Sequence of chain 1.B:
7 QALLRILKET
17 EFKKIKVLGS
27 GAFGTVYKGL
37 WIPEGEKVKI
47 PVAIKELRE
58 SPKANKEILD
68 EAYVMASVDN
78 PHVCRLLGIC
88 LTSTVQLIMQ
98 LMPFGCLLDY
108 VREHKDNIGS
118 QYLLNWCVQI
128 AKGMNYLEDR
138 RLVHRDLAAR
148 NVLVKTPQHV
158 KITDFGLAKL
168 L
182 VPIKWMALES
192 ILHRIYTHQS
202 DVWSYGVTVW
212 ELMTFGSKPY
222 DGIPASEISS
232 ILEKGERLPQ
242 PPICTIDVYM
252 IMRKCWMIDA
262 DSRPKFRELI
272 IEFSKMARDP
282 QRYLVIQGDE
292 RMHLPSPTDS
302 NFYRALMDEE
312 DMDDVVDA

A small-molecule ligand and the protein it binds are described below.
Small molecule (SMILES): Nc1ncnc2c1ncn2[C@@H]1O[C@H](CO[P](=O)(O)O[P](=O)(O)NP(=O)(O)O)[C@@H](O)[C@H]1O

Binding-site contacts:
Ligand atom O1A contacts residue LYS51 of chain 1.B at 2.6 Å (salt-bridge).
Ligand atom O2A contacts residue VAL32 of chain 1.B at 3.6 Å.
Ligand atom C2 contacts residue MET99 of chain 1.B at 3.1 Å (hydrophobic).
Ligand atom N7 contacts residue MET96 of chain 1.B at 3.4 Å.
Ligand atom C4' contacts residue GLY25 of chain 1.B at 3.6 Å.
Ligand atom O3G contacts residue ASN148 of chain 1.B at 2.9 Å (h-bond).
Ligand atom PG contacts residue MG1 of chain 1.F at 3.6 Å.
Ligand atom O3A contacts residue SER26 of chain 1.B at 3.3 Å (h-bond).
Ligand atom N6 contacts residue GLN97 of chain 1.B at 3.0 Å (h-bond).
Ligand atom O2A contacts residue SER26 of chain 1.B at 3.4 Å.
Ligand atom PA contacts residue MG1 of chain 1.F at 3.2 Å.
Ligand atom C5' contacts residue GLY25 of chain 1.B at 3.4 Å.
Ligand atom O2G contacts residue ASP143 of chain 1.B at 2.8 Å (salt-bridge).
Ligand atom N6 contacts residue MET96 of chain 1.B at 3.6 Å.
Ligand atom O3G contacts residue ASP161 of chain 1.B at 2.8 Å (salt-bridge).
Ligand atom O2A contacts residue GLY27 of chain 1.B at 3.4 Å (h-bond).
Ligand atom O1B contacts residue ASN148 of chain 1.B at 2.9 Å (h-bond).
Ligand atom C6 contacts residue LEU150 of chain 1.B at 3.6 Å (hydrophobic).
Ligand atom O3A contacts residue GLY27 of chain 1.B at 3.6 Å.
Ligand atom O2A contacts residue GLY30 of chain 1.B at 3.5 Å (h-bond).
Ligand atom O4' contacts residue VAL32 of chain 1.B at 3.5 Å.
Ligand atom N6 contacts residue LEU150 of chain 1.B at 3.6 Å.
Ligand atom O2G contacts residue ASN148 of chain 1.B at 3.6 Å (h-bond).
Ligand atom N3B contacts residue ARG147 of chain 1.B at 3.1 Å.
Ligand atom O3G contacts residue MG1 of chain 1.F at 2.2 Å.
Ligand atom N1 contacts residue MET99 of chain 1.B at 2.9 Å (h-bond).
Ligand atom O2' contacts residue CYS103 of chain 1.B at 3.1 Å.
Ligand atom O2A contacts residue LYS51 of chain 1.B at 3.5 Å.
Ligand atom O1G contacts residue ALA28 of chain 1.B at 3.0 Å (h-bond).
Ligand atom O3A contacts residue MG1 of chain 1.F at 3.6 Å.
Ligand atom N6 contacts residue ALA49 of chain 1.B at 3.2 Å.
Ligand atom O1A contacts residue MG1 of chain 1.F at 2.1 Å.
Ligand atom N1 contacts residue LEU98 of chain 1.B at 3.6 Å.
Ligand atom O1B contacts residue MG1 of chain 1.F at 2.0 Å.
Ligand atom C6 contacts residue ALA49 of chain 1.B at 3.6 Å (hydrophobic).
Ligand atom PB contacts residue MG1 of chain 1.F at 3.2 Å.
Ligand atom O1B contacts residue ARG147 of chain 1.B at 3.6 Å (salt-bridge).
Ligand atom O2G contacts residue ARG147 of chain 1.B at 2.8 Å (salt-bridge).
Ligand atom O1A contacts residue ASP161 of chain 1.B at 3.0 Å (salt-bridge).
Ligand atom C5' contacts residue SER26 of chain 1.B at 3.4 Å.